This small molecule binds to this protein.
Small molecule (SMILES): CC(=O)N[C@@H]1[C@@H](O)[C@H](O)[C@@H](CO)O[C@H]1O

Sequence of chain 1.F:
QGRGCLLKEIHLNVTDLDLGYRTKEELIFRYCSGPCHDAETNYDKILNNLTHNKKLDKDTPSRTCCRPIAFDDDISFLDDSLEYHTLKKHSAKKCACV

Binding-site contacts:
Ligand atom C7 contacts residue ASP19 of chain 1.F at 4.4 Å.
Ligand atom O5 contacts residue ASN16 of chain 1.F at 2.4 Å (h-bond).
Ligand atom C2 contacts residue ASN16 of chain 1.F at 2.4 Å.
Ligand atom C4 contacts residue ASN16 of chain 1.F at 4.2 Å.
Ligand atom C3 contacts residue ASN16 of chain 1.F at 3.8 Å.
Ligand atom O7 contacts residue ASN16 of chain 1.F at 4.5 Å.
Ligand atom N2 contacts residue ASP19 of chain 1.F at 4.3 Å.
Ligand atom N2 contacts residue ASN16 of chain 1.F at 2.8 Å (h-bond).
Ligand atom C7 contacts residue ASN16 of chain 1.F at 3.9 Å.
Ligand atom C1 contacts residue ASN16 of chain 1.F at 1.4 Å.
Ligand atom C5 contacts residue ASN16 of chain 1.F at 3.7 Å.